Sequence of chain 1.A:
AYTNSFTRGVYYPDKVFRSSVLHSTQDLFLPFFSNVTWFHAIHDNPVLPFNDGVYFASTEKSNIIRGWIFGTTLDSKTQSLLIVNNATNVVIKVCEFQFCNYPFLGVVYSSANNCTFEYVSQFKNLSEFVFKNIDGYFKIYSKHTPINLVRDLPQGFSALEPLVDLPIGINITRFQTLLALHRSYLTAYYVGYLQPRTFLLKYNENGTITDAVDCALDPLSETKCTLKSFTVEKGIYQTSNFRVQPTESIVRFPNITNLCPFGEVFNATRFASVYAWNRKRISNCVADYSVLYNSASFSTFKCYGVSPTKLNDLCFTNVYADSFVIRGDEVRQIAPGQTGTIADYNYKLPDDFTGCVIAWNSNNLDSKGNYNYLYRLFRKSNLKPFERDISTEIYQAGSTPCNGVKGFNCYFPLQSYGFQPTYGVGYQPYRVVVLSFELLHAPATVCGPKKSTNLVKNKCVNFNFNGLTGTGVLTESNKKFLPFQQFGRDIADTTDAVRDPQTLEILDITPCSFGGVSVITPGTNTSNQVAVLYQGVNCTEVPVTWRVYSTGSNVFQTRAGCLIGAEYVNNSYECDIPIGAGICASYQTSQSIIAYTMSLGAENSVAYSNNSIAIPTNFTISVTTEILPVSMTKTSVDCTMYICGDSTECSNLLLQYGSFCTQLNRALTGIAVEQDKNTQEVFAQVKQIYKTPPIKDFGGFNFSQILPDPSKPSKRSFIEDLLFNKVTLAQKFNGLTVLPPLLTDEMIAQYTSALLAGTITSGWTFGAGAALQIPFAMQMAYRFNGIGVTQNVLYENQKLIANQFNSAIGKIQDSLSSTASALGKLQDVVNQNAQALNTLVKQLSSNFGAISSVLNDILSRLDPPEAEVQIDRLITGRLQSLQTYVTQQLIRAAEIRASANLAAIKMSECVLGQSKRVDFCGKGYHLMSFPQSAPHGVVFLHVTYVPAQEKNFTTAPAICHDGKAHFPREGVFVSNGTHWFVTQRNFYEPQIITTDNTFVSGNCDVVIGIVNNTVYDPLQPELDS

Binding-site contacts:
Ligand atom C5 contacts residue ASN331 of chain 1.A at 3.7 Å.
Ligand atom O7 contacts residue ASN331 of chain 1.A at 2.9 Å (h-bond).
Ligand atom C3 contacts residue GLN580 of chain 1.A at 3.4 Å.
Ligand atom C7 contacts residue ASN331 of chain 1.A at 3.2 Å.
Ligand atom C8 contacts residue PRO330 of chain 1.A at 4.4 Å (hydrophobic).
Ligand atom C8 contacts residue PRO579 of chain 1.A at 3.2 Å (hydrophobic).
Ligand atom C3 contacts residue ASN331 of chain 1.A at 3.9 Å.
Ligand atom C2 contacts residue GLN580 of chain 1.A at 3.8 Å.
Ligand atom C8 contacts residue ASN331 of chain 1.A at 4.0 Å.
Ligand atom C2 contacts residue ASN331 of chain 1.A at 2.5 Å.
Ligand atom C8 contacts residue GLN580 of chain 1.A at 3.7 Å.
Ligand atom N2 contacts residue GLN580 of chain 1.A at 3.0 Å (h-bond).
Ligand atom C1 contacts residue ASN331 of chain 1.A at 1.6 Å.
Ligand atom O3 contacts residue GLN580 of chain 1.A at 3.0 Å (h-bond).
Ligand atom C7 contacts residue GLN580 of chain 1.A at 3.8 Å.
Ligand atom O5 contacts residue ASN331 of chain 1.A at 2.3 Å (h-bond).
Ligand atom C4 contacts residue ASN331 of chain 1.A at 4.2 Å.
Ligand atom N2 contacts residue ASN331 of chain 1.A at 3.1 Å (h-bond).

A protein and the small-molecule ligand that binds it are described below.
Small molecule (SMILES): CC(=O)N[C@@H]1[C@@H](O)[C@H](O)[C@@H](CO)O[C@H]1O